Sequence of chain 2.Y:
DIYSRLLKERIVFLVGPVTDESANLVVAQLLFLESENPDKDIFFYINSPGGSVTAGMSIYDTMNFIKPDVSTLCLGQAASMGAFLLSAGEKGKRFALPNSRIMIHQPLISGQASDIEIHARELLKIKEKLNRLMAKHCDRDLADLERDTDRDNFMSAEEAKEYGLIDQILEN

Sequence of chain 2.X:
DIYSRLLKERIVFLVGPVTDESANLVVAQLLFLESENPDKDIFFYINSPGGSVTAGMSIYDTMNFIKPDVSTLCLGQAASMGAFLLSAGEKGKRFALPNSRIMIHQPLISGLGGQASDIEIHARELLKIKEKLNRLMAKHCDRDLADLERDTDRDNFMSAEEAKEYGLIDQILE

Sequence of chain 2.AB:
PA

A small-molecule ligand and the protein it binds are described below.
Small molecule (SMILES): CCCCCCCC(=O)O

Binding-site contacts:
Ligand atom C2 contacts residue WFP1 of chain 2.AB at 2.6 Å.
Ligand atom C1 contacts residue TYR80 of chain 2.Y at 3.7 Å (hydrophobic).
Ligand atom C7 contacts residue SER70 of chain 2.X at 4.0 Å.
Ligand atom C2 contacts residue ALO2 of chain 2.AB at 4.4 Å.
Ligand atom C2 contacts residue LEU66 of chain 2.X at 4.0 Å (hydrophobic).
Ligand atom C1 contacts residue LEU66 of chain 2.X at 4.0 Å (hydrophobic).
Ligand atom C8 contacts residue PHE67 of chain 2.X at 4.2 Å (hydrophobic).
Ligand atom O1 contacts residue PHE100 of chain 2.X at 4.5 Å.
Ligand atom C6 contacts residue LEU41 of chain 2.Y at 4.4 Å (hydrophobic).
Ligand atom C4 contacts residue LEU66 of chain 2.X at 4.1 Å (hydrophobic).
Ligand atom C6 contacts residue GLU44 of chain 2.Y at 3.9 Å.
Ligand atom O1 contacts residue LEU66 of chain 2.X at 4.2 Å.
Ligand atom C4 contacts residue LEU41 of chain 2.Y at 4.1 Å (hydrophobic).
Ligand atom C8 contacts residue LEU41 of chain 2.Y at 3.9 Å (hydrophobic).
Ligand atom C1 contacts residue WFP1 of chain 2.AB at 1.5 Å.
Ligand atom C5 contacts residue LEU66 of chain 2.X at 3.8 Å (hydrophobic).
Ligand atom C1 contacts residue MP86 of chain 2.AB at 4.3 Å.
Ligand atom C5 contacts residue SER70 of chain 2.X at 3.8 Å.
Ligand atom C3 contacts residue WFP1 of chain 2.AB at 3.8 Å.
Ligand atom C7 contacts residue LEU41 of chain 2.Y at 3.7 Å (hydrophobic).
Ligand atom O1 contacts residue GLU69 of chain 2.X at 4.3 Å.
Ligand atom C8 contacts residue ARG40 of chain 2.Y at 4.2 Å.
Ligand atom C2 contacts residue MP86 of chain 2.AB at 4.1 Å.
Ligand atom C3 contacts residue LEU66 of chain 2.X at 3.9 Å (hydrophobic).
Ligand atom C1 contacts residue ALO2 of chain 2.AB at 3.1 Å.
Ligand atom C2 contacts residue TYR80 of chain 2.Y at 3.7 Å (hydrophobic).
Ligand atom C6 contacts residue SER70 of chain 2.X at 3.6 Å.
Ligand atom C7 contacts residue LEU66 of chain 2.X at 3.7 Å (hydrophobic).
Ligand atom C6 contacts residue LEU66 of chain 2.X at 4.2 Å (hydrophobic).
Ligand atom O1 contacts residue WFP1 of chain 2.AB at 2.4 Å (h-bond).
Ligand atom C7 contacts residue PHE67 of chain 2.X at 4.0 Å (hydrophobic).
Ligand atom O1 contacts residue ALO2 of chain 2.AB at 2.5 Å (h-bond).